Sequence of chain 1.A:
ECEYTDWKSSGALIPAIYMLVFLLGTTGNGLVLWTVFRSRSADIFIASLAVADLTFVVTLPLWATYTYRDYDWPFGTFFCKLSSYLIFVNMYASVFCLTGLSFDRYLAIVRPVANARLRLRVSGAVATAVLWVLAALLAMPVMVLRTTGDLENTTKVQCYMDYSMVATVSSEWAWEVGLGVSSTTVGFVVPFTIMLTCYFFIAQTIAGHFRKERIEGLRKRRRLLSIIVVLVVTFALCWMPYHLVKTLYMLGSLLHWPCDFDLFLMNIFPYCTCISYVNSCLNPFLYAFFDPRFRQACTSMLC

Binding-site contacts:
Ligand atom CD1 contacts residue LEU160 of chain 1.A at 3.1 Å (hydrophobic).
Ligand atom O contacts residue LEU201 of chain 1.A at 3.1 Å.
Ligand atom CB contacts residue MET288 of chain 1.A at 3.5 Å (hydrophobic).
Ligand atom CE2 contacts residue PRO163 of chain 1.A at 3.5 Å (hydrophobic).
Ligand atom O contacts residue ARG168 of chain 1.A at 2.9 Å (salt-bridge).
Ligand atom CB contacts residue MET183 of chain 1.A at 3.3 Å (hydrophobic).
Ligand atom N contacts residue LEU201 of chain 1.A at 3.0 Å (h-bond).
Ligand atom CG contacts residue TYR185 of chain 1.A at 3.2 Å (hydrophobic).
Ligand atom O contacts residue VAL164 of chain 1.A at 3.3 Å.
Ligand atom CB contacts residue GLY202 of chain 1.A at 3.4 Å.
Ligand atom C contacts residue PHE110 of chain 1.A at 3.3 Å (hydrophobic).
Ligand atom CA contacts residue CYS181 of chain 1.A at 3.4 Å (hydrophobic).
Ligand atom O contacts residue ARG168 of chain 1.A at 2.9 Å (salt-bridge).
Ligand atom CG contacts residue TYR299 of chain 1.A at 3.4 Å (hydrophobic).
Ligand atom NZ contacts residue MET288 of chain 1.A at 3.4 Å (h-bond).
Ligand atom CD contacts residue MET183 of chain 1.A at 3.5 Å (hydrophobic).
Ligand atom SG contacts residue TYR185 of chain 1.A at 3.4 Å.
Ligand atom CE contacts residue TYR93 of chain 1.A at 3.1 Å (hydrophobic).
Ligand atom CD contacts residue TYR185 of chain 1.A at 3.5 Å (hydrophobic).
Ligand atom N contacts residue TYR88 of chain 1.A at 3.0 Å (h-bond).
Ligand atom CB contacts residue TYR264 of chain 1.A at 3.2 Å (hydrophobic).
Ligand atom CB contacts residue TYR271 of chain 1.A at 3.2 Å (hydrophobic).
Ligand atom CB contacts residue LEU201 of chain 1.A at 3.5 Å (hydrophobic).
Ligand atom CE contacts residue PHE78 of chain 1.A at 3.5 Å (hydrophobic).
Ligand atom O contacts residue PHE110 of chain 1.A at 3.0 Å.
Ligand atom C contacts residue TYR264 of chain 1.A at 3.0 Å (hydrophobic).
Ligand atom NZ contacts residue TYR93 of chain 1.A at 3.5 Å (h-bond).
Ligand atom O contacts residue PRO163 of chain 1.A at 3.2 Å.
Ligand atom O contacts residue TYR264 of chain 1.A at 2.4 Å (h-bond).
Ligand atom CE1 contacts residue LEU160 of chain 1.A at 3.1 Å (hydrophobic).
Ligand atom N contacts residue TYR271 of chain 1.A at 3.2 Å (h-bond).
Ligand atom N contacts residue MET183 of chain 1.A at 3.5 Å (h-bond).
Ligand atom CG contacts residue ILE109 of chain 1.A at 3.5 Å (hydrophobic).
Ligand atom CB contacts residue LEU201 of chain 1.A at 3.0 Å (hydrophobic).
Ligand atom O contacts residue PHE110 of chain 1.A at 3.0 Å.
Ligand atom CE contacts residue TYR299 of chain 1.A at 3.4 Å (hydrophobic).
Ligand atom O contacts residue TYR264 of chain 1.A at 3.5 Å (h-bond).
Ligand atom N contacts residue ASP184 of chain 1.A at 3.5 Å (salt-bridge).
Ligand atom CA contacts residue TYR264 of chain 1.A at 3.3 Å (hydrophobic).
Ligand atom CB contacts residue TYR93 of chain 1.A at 3.4 Å (hydrophobic).

The protein below binds the small molecule below.
Small molecule (SMILES): CSCC[C@@H](NC(=O)[C@@H]1CCCN1C(=O)CNC(=O)[C@H](CCCCN)NC(=O)[C@H](Cc1cnc[nH]1)NC(=O)[C@@H]1CSSC[C@H](N)C(=O)N[C@@H](CCCN=C(N)N)C(=O)N2CCC[C@H]2C(=O)N[C@@H](CCCN=C(N)N)C(=O)N[C@@H](CC(C)C)C(=O)N1)C(=O)NCC(=O)N1CCC[C@H]1C(=O)N[C@H](C=O)Cc1ccccc1